Sequence of chain 1.A:
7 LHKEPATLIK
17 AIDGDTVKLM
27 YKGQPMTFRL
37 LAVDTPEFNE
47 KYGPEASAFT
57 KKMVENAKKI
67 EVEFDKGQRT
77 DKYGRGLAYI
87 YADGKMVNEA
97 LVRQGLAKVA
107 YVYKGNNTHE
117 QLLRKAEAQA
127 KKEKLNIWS

The small molecule below binds the protein below.
Small molecule (SMILES): Cc1cn([C@H]2C[C@H](OP(=O)(O)O)[C@@H](COP(=O)(O)O)O2)c(=O)[nH]c1=O

Binding-site contacts:
Ligand atom O5' contacts residue ARG35 of chain 1.A at 3.6 Å (salt-bridge).
Ligand atom O5P contacts residue ARG35 of chain 1.A at 2.9 Å (salt-bridge).
Ligand atom O5' contacts residue ARG81 of chain 1.A at 3.1 Å (salt-bridge).
Ligand atom P2 contacts residue ARG35 of chain 1.A at 3.6 Å.
Ligand atom O2 contacts residue ASP77 of chain 1.A at 3.9 Å.
Ligand atom O2P contacts residue TYR79 of chain 1.A at 2.5 Å (h-bond).
Ligand atom O4' contacts residue TYR79 of chain 1.A at 4.0 Å.
Ligand atom C6 contacts residue ARG81 of chain 1.A at 4.0 Å.
Ligand atom C2 contacts residue ASP77 of chain 1.A at 4.0 Å.
Ligand atom O5P contacts residue ARG81 of chain 1.A at 2.7 Å (salt-bridge).
Ligand atom C5' contacts residue TYR107 of chain 1.A at 3.6 Å (hydrophobic).
Ligand atom N3 contacts residue LEU83 of chain 1.A at 3.9 Å.
Ligand atom O3' contacts residue LYS78 of chain 1.A at 3.6 Å (salt-bridge).
Ligand atom C5M contacts residue ARG35 of chain 1.A at 3.8 Å.
Ligand atom C5M contacts residue TYR107 of chain 1.A at 3.8 Å (hydrophobic).
Ligand atom O3P contacts residue TYR79 of chain 1.A at 3.6 Å (h-bond).
Ligand atom O4 contacts residue LEU37 of chain 1.A at 3.9 Å.
Ligand atom N3 contacts residue TYR109 of chain 1.A at 3.4 Å.
Ligand atom C2' contacts residue TYR107 of chain 1.A at 3.7 Å (hydrophobic).
Ligand atom O4P contacts residue ARG35 of chain 1.A at 2.9 Å (salt-bridge).
Ligand atom P2 contacts residue ARG81 of chain 1.A at 4.0 Å.
Ligand atom C4' contacts residue ARG81 of chain 1.A at 3.8 Å.
Ligand atom C5 contacts residue TYR107 of chain 1.A at 4.0 Å (hydrophobic).
Ligand atom O4P contacts residue TYR107 of chain 1.A at 4.0 Å.
Ligand atom O4 contacts residue LEU83 of chain 1.A at 3.6 Å.
Ligand atom C3' contacts residue TYR107 of chain 1.A at 3.8 Å (hydrophobic).
Ligand atom O6P contacts residue GLU43 of chain 1.A at 4.0 Å.
Ligand atom P2 contacts residue CA1 of chain 1.C at 4.1 Å.
Ligand atom O4 contacts residue TYR109 of chain 1.A at 3.8 Å.
Ligand atom P1 contacts residue TYR79 of chain 1.A at 3.6 Å.
Ligand atom C2' contacts residue TYR109 of chain 1.A at 3.5 Å (hydrophobic).
Ligand atom P1 contacts residue LYS78 of chain 1.A at 3.8 Å.
Ligand atom C2 contacts residue TYR109 of chain 1.A at 3.8 Å (hydrophobic).
Ligand atom O4' contacts residue ARG81 of chain 1.A at 3.1 Å (salt-bridge).
Ligand atom C5M contacts residue LEU36 of chain 1.A at 3.9 Å (hydrophobic).
Ligand atom O3P contacts residue LYS78 of chain 1.A at 2.7 Å (salt-bridge).
Ligand atom O4P contacts residue CA1 of chain 1.C at 3.1 Å.
Ligand atom C4 contacts residue LEU83 of chain 1.A at 3.7 Å (hydrophobic).
Ligand atom O4P contacts residue ASP40 of chain 1.A at 3.2 Å (salt-bridge).
Ligand atom C4 contacts residue TYR109 of chain 1.A at 3.6 Å (hydrophobic).